Binding-site contacts:
Ligand atom O7 contacts residue ASN300 of chain 1.C at 3.0 Å (h-bond).
Ligand atom N2 contacts residue ASN300 of chain 1.C at 3.1 Å (h-bond).
Ligand atom C3 contacts residue ASN300 of chain 1.C at 3.8 Å.
Ligand atom C1 contacts residue ASN300 of chain 1.C at 1.4 Å.
Ligand atom C2 contacts residue ASN300 of chain 1.C at 2.5 Å.
Ligand atom O5 contacts residue ASN300 of chain 1.C at 2.3 Å (h-bond).
Ligand atom C5 contacts residue ASN300 of chain 1.C at 3.6 Å.
Ligand atom C7 contacts residue ASN300 of chain 1.C at 3.2 Å.
Ligand atom C8 contacts residue ASN300 of chain 1.C at 4.3 Å.
Ligand atom C4 contacts residue ASN300 of chain 1.C at 4.0 Å.

A protein and the small-molecule ligand that binds it are described below.
Small molecule (SMILES): CC(=O)N[C@@H]1[C@@H](O)[C@H](O)[C@@H](CO)O[C@H]1O

Sequence of chain 1.C:
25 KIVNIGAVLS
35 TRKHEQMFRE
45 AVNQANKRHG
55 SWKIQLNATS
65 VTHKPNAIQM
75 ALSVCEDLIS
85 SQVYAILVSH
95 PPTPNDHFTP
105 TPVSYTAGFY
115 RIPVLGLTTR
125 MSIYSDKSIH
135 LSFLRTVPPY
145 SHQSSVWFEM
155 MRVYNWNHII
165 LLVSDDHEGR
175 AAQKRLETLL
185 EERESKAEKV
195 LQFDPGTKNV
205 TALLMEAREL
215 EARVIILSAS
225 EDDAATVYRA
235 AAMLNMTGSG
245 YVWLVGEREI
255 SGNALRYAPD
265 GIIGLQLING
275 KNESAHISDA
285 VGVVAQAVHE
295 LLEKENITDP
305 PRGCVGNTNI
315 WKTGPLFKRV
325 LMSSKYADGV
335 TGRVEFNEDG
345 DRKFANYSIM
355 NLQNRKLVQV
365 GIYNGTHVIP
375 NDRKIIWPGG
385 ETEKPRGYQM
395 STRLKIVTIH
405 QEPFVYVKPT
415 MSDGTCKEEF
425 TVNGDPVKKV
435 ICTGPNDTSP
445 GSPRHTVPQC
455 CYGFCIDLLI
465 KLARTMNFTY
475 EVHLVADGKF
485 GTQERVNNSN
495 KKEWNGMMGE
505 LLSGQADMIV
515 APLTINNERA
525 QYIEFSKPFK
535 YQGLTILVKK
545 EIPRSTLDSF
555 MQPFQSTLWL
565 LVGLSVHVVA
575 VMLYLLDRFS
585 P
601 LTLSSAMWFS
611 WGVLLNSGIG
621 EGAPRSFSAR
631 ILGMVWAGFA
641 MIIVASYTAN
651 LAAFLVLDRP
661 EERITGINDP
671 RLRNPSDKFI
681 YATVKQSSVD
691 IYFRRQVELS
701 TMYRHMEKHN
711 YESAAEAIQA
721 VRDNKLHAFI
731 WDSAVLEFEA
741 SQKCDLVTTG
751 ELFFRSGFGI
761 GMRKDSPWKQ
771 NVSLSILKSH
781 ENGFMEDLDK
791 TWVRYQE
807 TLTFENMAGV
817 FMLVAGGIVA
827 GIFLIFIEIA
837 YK